Binding-site contacts:
Ligand atom O6 contacts residue SER167 of chain 1.E at 3.6 Å.
Ligand atom O5 contacts residue ALA166 of chain 1.E at 3.5 Å.
Ligand atom O6 contacts residue ASP6 of chain 1.E at 4.0 Å.
Ligand atom C5 contacts residue SER167 of chain 1.E at 4.0 Å.
Ligand atom C5 contacts residue ASN28 of chain 1.E at 3.9 Å.
Ligand atom C2 contacts residue THR27 of chain 1.E at 3.9 Å.
Ligand atom O3 contacts residue ASP6 of chain 1.E at 2.8 Å (salt-bridge).
Ligand atom P contacts residue SER167 of chain 1.E at 3.7 Å.
Ligand atom O3 contacts residue THR27 of chain 1.E at 3.4 Å (h-bond).
Ligand atom C4 contacts residue ASN28 of chain 1.E at 3.9 Å.
Ligand atom O1 contacts residue LYS86 of chain 1.E at 3.0 Å (salt-bridge).
Ligand atom C3 contacts residue THR26 of chain 1.E at 3.9 Å.
Ligand atom O4 contacts residue LYS86 of chain 1.E at 3.6 Å.
Ligand atom O3P contacts residue ARG135 of chain 1.E at 2.8 Å (salt-bridge).
Ligand atom C5 contacts residue ASP6 of chain 1.E at 3.3 Å.
Ligand atom O5 contacts residue ASP6 of chain 1.E at 2.6 Å (salt-bridge).
Ligand atom O1P contacts residue ARG135 of chain 1.E at 2.8 Å (salt-bridge).
Ligand atom C1 contacts residue THR110 of chain 1.E at 3.8 Å.
Ligand atom C2 contacts residue LYS86 of chain 1.E at 1.4 Å.
Ligand atom C4 contacts residue LYS86 of chain 1.E at 3.5 Å.
Ligand atom O4 contacts residue PHE132 of chain 1.E at 3.5 Å.
Ligand atom C1 contacts residue ASN108 of chain 1.E at 3.8 Å.
Ligand atom C6 contacts residue SER167 of chain 1.E at 3.9 Å.
Ligand atom O1 contacts residue SER130 of chain 1.E at 3.2 Å.
Ligand atom C1 contacts residue SER130 of chain 1.E at 3.4 Å.
Ligand atom O3 contacts residue ASN28 of chain 1.E at 3.6 Å (h-bond).
Ligand atom O1P contacts residue SER167 of chain 1.E at 2.6 Å (h-bond).
Ligand atom O5 contacts residue SER167 of chain 1.E at 2.9 Å (h-bond).
Ligand atom O1 contacts residue PHE132 of chain 1.E at 3.7 Å.
Ligand atom P contacts residue ARG135 of chain 1.E at 3.7 Å.
Ligand atom O3 contacts residue THR26 of chain 1.E at 3.6 Å.
Ligand atom C3 contacts residue ASP6 of chain 1.E at 3.5 Å.
Ligand atom C3 contacts residue LYS86 of chain 1.E at 2.5 Å.
Ligand atom O3 contacts residue LYS86 of chain 1.E at 2.7 Å (salt-bridge).
Ligand atom C1 contacts residue LYS86 of chain 1.E at 2.4 Å.
Ligand atom C4 contacts residue PHE132 of chain 1.E at 3.6 Å (hydrophobic).
Ligand atom O1 contacts residue THR110 of chain 1.E at 2.5 Å (h-bond).
Ligand atom C6 contacts residue PHE132 of chain 1.E at 3.6 Å (hydrophobic).
Ligand atom O1P contacts residue ARG169 of chain 1.E at 3.9 Å.
Ligand atom O4 contacts residue ASN28 of chain 1.E at 3.0 Å (h-bond).

This small molecule binds to this protein.
Small molecule (SMILES): O=C(CO)[C@@H](O)[C@H](O)[C@H](O)COP(=O)(O)O

Sequence of chain 1.E:
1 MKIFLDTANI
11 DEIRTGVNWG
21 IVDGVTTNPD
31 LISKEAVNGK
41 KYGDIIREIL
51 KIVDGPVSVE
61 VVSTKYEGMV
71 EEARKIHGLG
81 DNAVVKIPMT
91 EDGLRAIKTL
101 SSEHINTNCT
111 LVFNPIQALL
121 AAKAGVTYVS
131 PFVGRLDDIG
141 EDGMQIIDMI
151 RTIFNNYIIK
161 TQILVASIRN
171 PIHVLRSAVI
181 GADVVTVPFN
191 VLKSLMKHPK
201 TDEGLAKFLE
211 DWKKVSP

Sequence of chain 1.A:
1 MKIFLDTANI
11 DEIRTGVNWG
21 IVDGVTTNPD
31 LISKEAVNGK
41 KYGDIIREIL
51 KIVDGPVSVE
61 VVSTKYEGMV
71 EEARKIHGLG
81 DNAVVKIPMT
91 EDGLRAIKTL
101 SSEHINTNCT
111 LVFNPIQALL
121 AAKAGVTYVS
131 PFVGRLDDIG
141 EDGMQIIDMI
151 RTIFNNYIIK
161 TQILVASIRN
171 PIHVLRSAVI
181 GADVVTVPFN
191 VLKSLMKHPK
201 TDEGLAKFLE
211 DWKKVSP